Sequence of chain 13.A:
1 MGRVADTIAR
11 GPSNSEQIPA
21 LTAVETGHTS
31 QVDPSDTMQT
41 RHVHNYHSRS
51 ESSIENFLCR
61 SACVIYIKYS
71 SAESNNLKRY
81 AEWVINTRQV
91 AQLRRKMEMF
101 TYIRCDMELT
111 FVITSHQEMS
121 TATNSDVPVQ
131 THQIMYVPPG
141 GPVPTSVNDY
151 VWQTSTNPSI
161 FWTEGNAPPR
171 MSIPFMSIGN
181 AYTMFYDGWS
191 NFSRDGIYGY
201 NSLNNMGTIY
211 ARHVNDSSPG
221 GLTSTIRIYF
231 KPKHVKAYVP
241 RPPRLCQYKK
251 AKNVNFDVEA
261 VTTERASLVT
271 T

A protein and the small-molecule ligand that binds it are described below.
Small molecule (SMILES): CCCOc1ccc2cc(S(=O)(=O)Nc3ccc(C(=O)O)cc3)ccc2c1

Sequence of chain 11.A:
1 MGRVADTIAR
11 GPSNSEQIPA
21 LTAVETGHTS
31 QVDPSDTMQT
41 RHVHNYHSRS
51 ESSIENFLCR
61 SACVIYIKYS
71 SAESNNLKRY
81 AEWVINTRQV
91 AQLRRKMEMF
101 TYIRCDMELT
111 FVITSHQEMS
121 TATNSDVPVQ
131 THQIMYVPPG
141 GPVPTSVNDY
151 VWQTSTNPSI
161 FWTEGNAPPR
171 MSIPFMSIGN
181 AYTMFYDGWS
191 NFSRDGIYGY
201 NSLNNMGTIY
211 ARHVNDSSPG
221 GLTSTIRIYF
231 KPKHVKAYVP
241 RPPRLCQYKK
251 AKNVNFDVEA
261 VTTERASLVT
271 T

Binding-site contacts:
Ligand atom C16 contacts residue THR235 of chain 13.C at 3.8 Å.
Ligand atom O1 contacts residue TYR150 of chain 11.A at 3.0 Å (h-bond).
Ligand atom C9 contacts residue ASN148 of chain 11.A at 3.7 Å.
Ligand atom N1 contacts residue GLN153 of chain 11.A at 2.7 Å (h-bond).
Ligand atom C5 contacts residue GLN153 of chain 11.A at 3.2 Å.
Ligand atom C3 contacts residue ASN148 of chain 11.A at 3.5 Å.
Ligand atom O2 contacts residue ASP234 of chain 13.C at 3.7 Å.
Ligand atom C13 contacts residue TYR66 of chain 13.A at 3.4 Å (hydrophobic).
Ligand atom C1 contacts residue GLN153 of chain 11.A at 3.4 Å.
Ligand atom C3 contacts residue ASP149 of chain 11.A at 3.5 Å.
Ligand atom C14 contacts residue TYR66 of chain 13.A at 3.4 Å (hydrophobic).
Ligand atom N1 contacts residue GLN233 of chain 13.C at 3.3 Å (h-bond).
Ligand atom C9 contacts residue ASP234 of chain 13.C at 3.6 Å.
Ligand atom O2 contacts residue PHE236 of chain 13.C at 3.4 Å (h-bond).
Ligand atom C6 contacts residue PHE236 of chain 13.C at 3.5 Å (hydrophobic).
Ligand atom C20 contacts residue ARG212 of chain 11.A at 3.4 Å.
Ligand atom C20 contacts residue ARG227 of chain 13.A at 3.6 Å.
Ligand atom O5 contacts residue TRP152 of chain 11.A at 3.5 Å (h-bond).
Ligand atom C15 contacts residue TYR66 of chain 13.A at 3.4 Å (hydrophobic).
Ligand atom O5 contacts residue ARG212 of chain 11.A at 3.3 Å (salt-bridge).
Ligand atom C10 contacts residue ASP234 of chain 13.C at 3.8 Å.
Ligand atom O4 contacts residue ARG227 of chain 13.A at 3.3 Å (salt-bridge).
Ligand atom O5 contacts residue TYR229 of chain 13.A at 3.8 Å.
Ligand atom O4 contacts residue ARG212 of chain 11.A at 2.8 Å (salt-bridge).
Ligand atom C8 contacts residue ASP234 of chain 13.C at 3.3 Å.
Ligand atom O1 contacts residue GLN233 of chain 13.C at 3.5 Å (h-bond).
Ligand atom O1 contacts residue ASP149 of chain 11.A at 3.6 Å.
Ligand atom C8 contacts residue ASN148 of chain 11.A at 3.3 Å.
Ligand atom O2 contacts residue THR235 of chain 13.C at 3.0 Å.
Ligand atom C7 contacts residue THR235 of chain 13.C at 3.8 Å.
Ligand atom C6 contacts residue GLN153 of chain 11.A at 3.2 Å.
Ligand atom S1 contacts residue GLN233 of chain 13.C at 3.7 Å.
Ligand atom C4 contacts residue ASP149 of chain 11.A at 3.5 Å.
Ligand atom C10 contacts residue ASN148 of chain 11.A at 3.7 Å.
Ligand atom O2 contacts residue GLN233 of chain 13.C at 3.0 Å.
Ligand atom C16 contacts residue PHE236 of chain 13.C at 3.7 Å (hydrophobic).
Ligand atom C4 contacts residue ASN148 of chain 11.A at 3.3 Å.
Ligand atom C2 contacts residue TYR66 of chain 13.A at 3.8 Å (hydrophobic).
Ligand atom N1 contacts residue PHE236 of chain 13.C at 3.6 Å.
Ligand atom O5 contacts residue ARG227 of chain 13.A at 3.5 Å (salt-bridge).

Sequence of chain 13.C:
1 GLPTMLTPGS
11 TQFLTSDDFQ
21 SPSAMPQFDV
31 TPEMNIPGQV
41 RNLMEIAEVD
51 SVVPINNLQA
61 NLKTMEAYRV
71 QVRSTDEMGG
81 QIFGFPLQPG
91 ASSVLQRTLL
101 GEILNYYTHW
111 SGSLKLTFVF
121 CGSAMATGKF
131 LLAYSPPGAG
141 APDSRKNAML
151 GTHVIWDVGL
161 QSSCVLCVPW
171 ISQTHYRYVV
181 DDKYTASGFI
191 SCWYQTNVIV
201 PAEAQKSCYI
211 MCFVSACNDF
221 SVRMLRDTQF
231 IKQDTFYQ